Binding-site contacts:
Ligand atom C1 contacts residue ASP319 of chain 1.B at 3.9 Å.
Ligand atom O5 contacts residue THR318 of chain 1.B at 4.2 Å.
Ligand atom C4 contacts residue ASN316 of chain 1.B at 4.3 Å.
Ligand atom O6 contacts residue ASP319 of chain 1.B at 3.5 Å.
Ligand atom C8 contacts residue THR353 of chain 1.B at 4.2 Å.
Ligand atom C5 contacts residue ASN316 of chain 1.B at 3.7 Å.
Ligand atom C6 contacts residue THR318 of chain 1.B at 3.9 Å.
Ligand atom C5 contacts residue THR318 of chain 1.B at 4.2 Å.
Ligand atom C3 contacts residue ASN316 of chain 1.B at 3.9 Å.
Ligand atom C2 contacts residue THR353 of chain 1.B at 4.1 Å.
Ligand atom C1 contacts residue THR353 of chain 1.B at 4.2 Å.
Ligand atom O5 contacts residue ASP319 of chain 1.B at 3.2 Å (salt-bridge).
Ligand atom C2 contacts residue ASN316 of chain 1.B at 2.5 Å.
Ligand atom O7 contacts residue THR353 of chain 1.B at 2.5 Å (h-bond).
Ligand atom C7 contacts residue ASN316 of chain 1.B at 3.5 Å.
Ligand atom O7 contacts residue ASN316 of chain 1.B at 3.6 Å (h-bond).
Ligand atom C5 contacts residue ASP319 of chain 1.B at 4.3 Å.
Ligand atom C7 contacts residue THR353 of chain 1.B at 3.3 Å.
Ligand atom N2 contacts residue ASN316 of chain 1.B at 3.0 Å (h-bond).
Ligand atom C6 contacts residue ASP319 of chain 1.B at 4.2 Å.
Ligand atom C1 contacts residue ASN316 of chain 1.B at 1.5 Å.
Ligand atom C7 contacts residue GLU354 of chain 1.B at 4.3 Å.
Ligand atom N2 contacts residue THR353 of chain 1.B at 4.0 Å.
Ligand atom O7 contacts residue GLU354 of chain 1.B at 3.3 Å (salt-bridge).
Ligand atom O5 contacts residue ASN316 of chain 1.B at 2.4 Å (h-bond).

A small-molecule ligand and the protein it binds are described below.
Small molecule (SMILES): CC(=O)N[C@H]1[C@H](O[C@H]2[C@H](O)[C@@H](NC(C)=O)CO[C@@H]2CO)O[C@H](CO)[C@@H](O)[C@@H]1O

Sequence of chain 1.B:
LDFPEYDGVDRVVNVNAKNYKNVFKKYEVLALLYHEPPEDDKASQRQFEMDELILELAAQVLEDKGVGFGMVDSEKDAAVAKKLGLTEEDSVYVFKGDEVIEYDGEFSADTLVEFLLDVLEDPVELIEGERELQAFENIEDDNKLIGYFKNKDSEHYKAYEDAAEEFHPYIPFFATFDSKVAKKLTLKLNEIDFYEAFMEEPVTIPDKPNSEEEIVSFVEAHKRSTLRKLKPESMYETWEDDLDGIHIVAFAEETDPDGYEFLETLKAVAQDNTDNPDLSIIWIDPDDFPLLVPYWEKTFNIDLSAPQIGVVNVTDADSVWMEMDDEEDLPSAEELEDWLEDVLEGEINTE